A protein and the small-molecule ligand that binds it are described below.
Small molecule (SMILES): O=C1CSc2cc(C(=O)N[C@@H](Cc3ccccc3)C(=O)NCCc3cc(Cl)ccc3-n3cnnn3)ccc2N1

Binding-site contacts:
Ligand atom N19 contacts residue GLY186 of chain 1.A at 3.2 Å (h-bond).
Ligand atom C1 contacts residue GLY211 of chain 1.A at 3.4 Å.
Ligand atom N10 contacts residue LYS185 of chain 1.A at 3.4 Å.
Ligand atom C9 contacts residue CYS212 of chain 1.A at 3.3 Å (hydrophobic).
Ligand atom C24 contacts residue HIS27 of chain 1.A at 3.1 Å.
Ligand atom O39 contacts residue SER188 of chain 1.A at 3.1 Å (h-bond).
Ligand atom C24 contacts residue LEU28 of chain 1.A at 3.4 Å (hydrophobic).
Ligand atom C14 contacts residue CYS184 of chain 1.A at 3.5 Å (hydrophobic).
Ligand atom C2 contacts residue ASP182 of chain 1.A at 3.4 Å.
Ligand atom N28 contacts residue ARG26 of chain 1.A at 3.3 Å (salt-bridge).
Ligand atom C16 contacts residue GLY186 of chain 1.A at 3.4 Å.
Ligand atom C20 contacts residue GLY186 of chain 1.A at 3.6 Å.
Ligand atom CL7 contacts residue TYR221 of chain 1.A at 3.5 Å.
Ligand atom N12 contacts residue GLY209 of chain 1.A at 3.0 Å (h-bond).
Ligand atom O39 contacts residue LYS185 of chain 1.A at 3.5 Å.
Ligand atom C3 contacts residue TRP208 of chain 1.A at 3.5 Å (hydrophobic).
Ligand atom S31 contacts residue TYR134 of chain 1.A at 3.5 Å (h-bond).
Ligand atom C2 contacts residue ALA183 of chain 1.A at 3.5 Å (hydrophobic).
Ligand atom N12 contacts residue GLY211 of chain 1.A at 3.1 Å (h-bond).
Ligand atom C24 contacts residue ARG26 of chain 1.A at 3.4 Å.
Ligand atom C16 contacts residue SER188 of chain 1.A at 3.4 Å.
Ligand atom N10 contacts residue CYS212 of chain 1.A at 3.4 Å (h-bond).
Ligand atom CL7 contacts residue GLY219 of chain 1.A at 3.5 Å.
Ligand atom O22 contacts residue LYS185 of chain 1.A at 3.6 Å.
Ligand atom C37 contacts residue HIS44 of chain 1.A at 3.2 Å.
Ligand atom O39 contacts residue GLY186 of chain 1.A at 2.6 Å (h-bond).
Ligand atom O32 contacts residue ARG26 of chain 1.A at 3.6 Å.
Ligand atom C9 contacts residue LYS185 of chain 1.A at 3.5 Å.
Ligand atom C14 contacts residue SER188 of chain 1.A at 3.5 Å.
Ligand atom C4 contacts residue TRP208 of chain 1.A at 3.5 Å (hydrophobic).
Ligand atom O39 contacts residue CYS184 of chain 1.A at 3.3 Å (h-bond).
Ligand atom C27 contacts residue HIS27 of chain 1.A at 3.4 Å.
Ligand atom C23 contacts residue LEU28 of chain 1.A at 3.3 Å (hydrophobic).
Ligand atom N28 contacts residue HIS27 of chain 1.A at 2.8 Å (h-bond).
Ligand atom C1 contacts residue ALA183 of chain 1.A at 3.3 Å (hydrophobic).
Ligand atom O39 contacts residue ASP187 of chain 1.A at 3.3 Å (salt-bridge).
Ligand atom N28 contacts residue ILE141 of chain 1.A at 3.4 Å.
Ligand atom N15 contacts residue SER188 of chain 1.A at 3.4 Å (h-bond).
Ligand atom C29 contacts residue ILE141 of chain 1.A at 3.6 Å (hydrophobic).
Ligand atom C27 contacts residue ARG26 of chain 1.A at 3.3 Å.

Sequence of chain 1.A:
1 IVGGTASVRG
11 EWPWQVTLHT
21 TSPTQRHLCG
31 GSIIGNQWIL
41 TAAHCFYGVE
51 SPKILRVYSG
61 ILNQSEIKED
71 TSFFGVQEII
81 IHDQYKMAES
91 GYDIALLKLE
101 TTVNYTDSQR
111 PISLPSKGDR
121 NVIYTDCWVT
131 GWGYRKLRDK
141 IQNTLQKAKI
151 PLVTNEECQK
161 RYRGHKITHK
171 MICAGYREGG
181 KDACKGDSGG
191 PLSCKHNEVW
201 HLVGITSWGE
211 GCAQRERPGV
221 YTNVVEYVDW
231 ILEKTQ